Binding-site contacts:
Ligand atom C contacts residue PHE333 of chain 1.F at 3.8 Å (hydrophobic).
Ligand atom CA contacts residue PHE333 of chain 1.F at 3.8 Å (hydrophobic).
Ligand atom CE contacts residue ASP161 of chain 1.F at 3.9 Å.
Ligand atom CE2 contacts residue TYR244 of chain 1.F at 3.8 Å (hydrophobic).
Ligand atom CZ contacts residue PRO325 of chain 1.F at 3.7 Å (hydrophobic).
Ligand atom CZ contacts residue TYR244 of chain 1.F at 3.5 Å (hydrophobic).
Ligand atom CE1 contacts residue TYR244 of chain 1.F at 3.6 Å (hydrophobic).
Ligand atom CD2 contacts residue PRO325 of chain 1.F at 3.8 Å (hydrophobic).
Ligand atom SG contacts residue PHE333 of chain 1.F at 3.4 Å.
Ligand atom CE1 contacts residue ILE248 of chain 1.F at 3.6 Å (hydrophobic).
Ligand atom CD2 contacts residue TYR244 of chain 1.F at 3.9 Å (hydrophobic).
Ligand atom OG1 contacts residue THR233 of chain 1.F at 3.9 Å.
Ligand atom O contacts residue TRP227 of chain 1.F at 3.8 Å.
Ligand atom N contacts residue PHE333 of chain 1.F at 3.4 Å.
Ligand atom CE2 contacts residue PRO325 of chain 1.F at 3.5 Å (hydrophobic).
Ligand atom NE1 contacts residue ILE234 of chain 1.F at 3.9 Å.
Ligand atom O contacts residue PHE333 of chain 1.F at 3.7 Å.
Ligand atom O contacts residue TRP227 of chain 1.F at 3.2 Å.
Ligand atom CG2 contacts residue ASN225 of chain 1.F at 3.8 Å.
Ligand atom CZ contacts residue PHE247 of chain 1.F at 3.8 Å (hydrophobic).
Ligand atom O contacts residue PHE311 of chain 1.F at 3.4 Å.
Ligand atom CB contacts residue ASN315 of chain 1.F at 3.8 Å.
Ligand atom NZ contacts residue GLN165 of chain 1.F at 3.4 Å (h-bond).
Ligand atom O contacts residue ASN315 of chain 1.F at 3.5 Å (h-bond).
Ligand atom CZ2 contacts residue ILE216 of chain 1.F at 3.8 Å (hydrophobic).
Ligand atom OG1 contacts residue CYS232 of chain 1.F at 3.8 Å.
Ligand atom C contacts residue PHE333 of chain 1.F at 3.4 Å (hydrophobic).
Ligand atom NZ contacts residue TYR341 of chain 1.F at 3.7 Å.
Ligand atom OG1 contacts residue SER231 of chain 1.F at 3.2 Å (h-bond).
Ligand atom NZ contacts residue ASP161 of chain 1.F at 3.1 Å (salt-bridge).
Ligand atom CD1 contacts residue ILE234 of chain 1.F at 3.9 Å (hydrophobic).
Ligand atom O contacts residue PHE333 of chain 1.F at 3.7 Å.
Ligand atom CA contacts residue PHE333 of chain 1.F at 3.8 Å (hydrophobic).
Ligand atom CD1 contacts residue TYR244 of chain 1.F at 3.9 Å (hydrophobic).
Ligand atom CE1 contacts residue PRO325 of chain 1.F at 3.8 Å (hydrophobic).
Ligand atom CG2 contacts residue SER231 of chain 1.F at 3.8 Å.
Ligand atom CG2 contacts residue GLN141 of chain 1.F at 3.7 Å.
Ligand atom OG1 contacts residue GLN141 of chain 1.F at 3.0 Å (h-bond).
Ligand atom CB contacts residue PHE333 of chain 1.F at 3.9 Å (hydrophobic).
Ligand atom O contacts residue SER318 of chain 1.F at 3.6 Å.

Sequence of chain 1.F:
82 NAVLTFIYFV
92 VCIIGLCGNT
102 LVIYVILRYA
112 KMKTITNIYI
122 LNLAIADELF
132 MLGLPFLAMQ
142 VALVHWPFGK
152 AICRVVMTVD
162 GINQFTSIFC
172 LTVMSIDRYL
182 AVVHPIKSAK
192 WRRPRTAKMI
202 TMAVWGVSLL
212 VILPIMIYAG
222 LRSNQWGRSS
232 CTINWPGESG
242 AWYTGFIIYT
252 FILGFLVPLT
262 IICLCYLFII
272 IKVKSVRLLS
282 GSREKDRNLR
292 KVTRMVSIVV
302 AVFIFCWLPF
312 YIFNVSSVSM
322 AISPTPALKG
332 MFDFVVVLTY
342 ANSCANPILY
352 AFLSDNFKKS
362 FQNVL

This protein binds this small molecule.
Small molecule (SMILES): C[C@@H](O)[C@@H]1NC(=O)[C@H](CCCCN)NC(=O)[C@@H](Cc2c[nH]c3ccccc23)NC(=O)[C@H](Cc2ccccc2)NC(=O)[C@@H](NC(=O)[C@H](N)Cc2ccccc2)CSSC[C@@H](C(=O)N[C@H](CO)[C@@H](C)O)NC1=O